Binding-site contacts:
Ligand atom C3 contacts residue ASN235 of chain 1.E at 4.0 Å.
Ligand atom C1 contacts residue ASN235 of chain 1.E at 1.4 Å.
Ligand atom C4 contacts residue ASN235 of chain 1.E at 4.3 Å.
Ligand atom O3 contacts residue ASN235 of chain 1.E at 4.5 Å.
Ligand atom C7 contacts residue ASN235 of chain 1.E at 3.2 Å.
Ligand atom C1 contacts residue LYS164 of chain 1.E at 4.2 Å.
Ligand atom C2 contacts residue ASN235 of chain 1.E at 2.7 Å.
Ligand atom C5 contacts residue ASN235 of chain 1.E at 3.5 Å.
Ligand atom C5 contacts residue LYS164 of chain 1.E at 3.9 Å.
Ligand atom O5 contacts residue LYS164 of chain 1.E at 4.0 Å.
Ligand atom N2 contacts residue ASN235 of chain 1.E at 3.5 Å (h-bond).
Ligand atom O7 contacts residue ASN235 of chain 1.E at 3.1 Å (h-bond).
Ligand atom O5 contacts residue ASN235 of chain 1.E at 2.3 Å (h-bond).
Ligand atom C8 contacts residue ASN235 of chain 1.E at 4.0 Å.
Ligand atom C6 contacts residue LYS164 of chain 1.E at 4.0 Å.

Sequence of chain 1.E:
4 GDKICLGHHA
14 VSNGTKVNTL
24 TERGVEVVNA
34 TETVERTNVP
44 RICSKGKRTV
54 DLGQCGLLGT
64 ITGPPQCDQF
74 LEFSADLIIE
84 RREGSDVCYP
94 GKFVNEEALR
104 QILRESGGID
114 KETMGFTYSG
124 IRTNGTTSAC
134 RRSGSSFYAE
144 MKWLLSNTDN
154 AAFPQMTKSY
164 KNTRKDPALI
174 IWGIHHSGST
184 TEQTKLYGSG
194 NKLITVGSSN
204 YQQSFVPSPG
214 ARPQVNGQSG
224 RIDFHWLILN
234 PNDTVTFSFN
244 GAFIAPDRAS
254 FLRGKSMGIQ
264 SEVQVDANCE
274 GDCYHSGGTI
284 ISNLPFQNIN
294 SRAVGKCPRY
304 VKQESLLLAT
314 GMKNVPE

This protein binds this small molecule.
Small molecule (SMILES): CC(=O)N[C@@H]1[C@@H](O)[C@H](O)[C@@H](CO)O[C@H]1O